This small molecule binds to this protein.
Small molecule (SMILES): CC(C)C[C@H](NC(=O)[C@H](Cc1ccc(O)cc1)NC(=O)[C@H](CCC(N)=O)NC(=O)CN)C(=O)O

Sequence of chain 1.J:
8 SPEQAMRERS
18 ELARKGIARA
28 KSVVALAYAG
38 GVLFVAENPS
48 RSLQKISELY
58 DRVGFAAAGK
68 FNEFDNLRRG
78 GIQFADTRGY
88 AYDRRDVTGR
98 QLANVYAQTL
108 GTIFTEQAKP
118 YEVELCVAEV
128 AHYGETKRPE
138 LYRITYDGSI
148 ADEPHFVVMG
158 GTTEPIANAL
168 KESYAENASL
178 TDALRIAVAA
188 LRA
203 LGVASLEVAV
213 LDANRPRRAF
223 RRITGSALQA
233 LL

Sequence of chain 1.K:
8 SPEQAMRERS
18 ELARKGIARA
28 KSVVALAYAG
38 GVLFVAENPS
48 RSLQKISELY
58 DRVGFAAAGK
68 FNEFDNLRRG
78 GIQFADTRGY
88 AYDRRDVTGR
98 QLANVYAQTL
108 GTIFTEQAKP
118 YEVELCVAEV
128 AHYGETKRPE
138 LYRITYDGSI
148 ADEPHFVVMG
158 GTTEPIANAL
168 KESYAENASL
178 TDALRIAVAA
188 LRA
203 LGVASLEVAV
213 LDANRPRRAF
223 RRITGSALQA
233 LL

Binding-site contacts:
Ligand atom O contacts residue ASP144 of chain 1.J at 3.1 Å (salt-bridge).
Ligand atom O contacts residue SER146 of chain 1.J at 2.3 Å (h-bond).
Ligand atom N contacts residue SER146 of chain 1.J at 3.6 Å (h-bond).
Ligand atom CA contacts residue GLY66 of chain 1.K at 3.4 Å.
Ligand atom NE2 contacts residue ILE147 of chain 1.J at 2.4 Å (h-bond).
Ligand atom C contacts residue ASP144 of chain 1.J at 3.5 Å.
Ligand atom CA contacts residue SER146 of chain 1.J at 3.7 Å.
Ligand atom O contacts residue ASN45 of chain 1.K at 3.3 Å (h-bond).
Ligand atom O contacts residue LYS52 of chain 1.K at 2.4 Å (salt-bridge).
Ligand atom C contacts residue LYS52 of chain 1.K at 3.1 Å.
Ligand atom CD2 contacts residue ARG26 of chain 1.K at 3.5 Å.
Ligand atom CD contacts residue ILE147 of chain 1.J at 3.2 Å (hydrophobic).
Ligand atom OH contacts residue GLU119 of chain 1.K at 3.5 Å (salt-bridge).
Ligand atom OE1 contacts residue GLY145 of chain 1.J at 3.7 Å.
Ligand atom CD1 contacts residue GLY23 of chain 1.K at 3.5 Å.
Ligand atom OXT contacts residue LYS52 of chain 1.K at 3.1 Å (salt-bridge).
Ligand atom CD1 contacts residue GLY66 of chain 1.K at 3.4 Å.
Ligand atom N contacts residue LYS67 of chain 1.K at 3.6 Å.
Ligand atom O contacts residue LYS67 of chain 1.K at 3.1 Å.
Ligand atom C contacts residue SER146 of chain 1.J at 3.0 Å.
Ligand atom N contacts residue ASP144 of chain 1.J at 2.4 Å (salt-bridge).
Ligand atom CB contacts residue SER146 of chain 1.J at 3.3 Å.
Ligand atom CA contacts residue ASP144 of chain 1.J at 3.5 Å.
Ligand atom CE1 contacts residue GLY23 of chain 1.K at 3.2 Å.
Ligand atom O contacts residue PHE68 of chain 1.K at 2.8 Å (h-bond).
Ligand atom CE1 contacts residue LYS67 of chain 1.K at 3.6 Å.
Ligand atom OE1 contacts residue ILE147 of chain 1.J at 2.9 Å (h-bond).
Ligand atom NE2 contacts residue LEU50 of chain 1.K at 3.7 Å.
Ligand atom CB contacts residue ARG26 of chain 1.K at 3.5 Å.
Ligand atom CA contacts residue LYS67 of chain 1.K at 3.6 Å.
Ligand atom CB contacts residue ALA27 of chain 1.K at 3.6 Å (hydrophobic).
Ligand atom O contacts residue GLY66 of chain 1.K at 3.3 Å (h-bond).
Ligand atom CD contacts residue SER146 of chain 1.J at 3.6 Å.
Ligand atom O contacts residue LYS28 of chain 1.K at 3.5 Å (salt-bridge).
Ligand atom CD1 contacts residue LYS67 of chain 1.K at 3.3 Å.
Ligand atom CZ contacts residue GLY23 of chain 1.K at 3.4 Å.
Ligand atom CG contacts residue ARG26 of chain 1.K at 3.6 Å.
Ligand atom CD1 contacts residue LEU50 of chain 1.K at 3.7 Å (hydrophobic).
Ligand atom OH contacts residue GLY23 of chain 1.K at 3.4 Å.
Ligand atom OE1 contacts residue SER146 of chain 1.J at 3.2 Å.